Sequence of chain 1.A:
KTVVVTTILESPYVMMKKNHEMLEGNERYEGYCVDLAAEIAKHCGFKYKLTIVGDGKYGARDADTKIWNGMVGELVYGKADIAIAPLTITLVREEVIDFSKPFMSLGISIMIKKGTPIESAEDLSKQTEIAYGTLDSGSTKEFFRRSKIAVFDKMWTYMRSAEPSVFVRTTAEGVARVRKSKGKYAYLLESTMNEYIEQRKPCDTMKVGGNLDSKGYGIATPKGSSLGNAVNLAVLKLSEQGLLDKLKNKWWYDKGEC

This small molecule binds to this protein.
Small molecule (SMILES): NS(=O)(=O)c1cc2c(cc1Cl)N[C@@H](C(Cl)Cl)NS2(=O)=O

Sequence of chain 1.B:
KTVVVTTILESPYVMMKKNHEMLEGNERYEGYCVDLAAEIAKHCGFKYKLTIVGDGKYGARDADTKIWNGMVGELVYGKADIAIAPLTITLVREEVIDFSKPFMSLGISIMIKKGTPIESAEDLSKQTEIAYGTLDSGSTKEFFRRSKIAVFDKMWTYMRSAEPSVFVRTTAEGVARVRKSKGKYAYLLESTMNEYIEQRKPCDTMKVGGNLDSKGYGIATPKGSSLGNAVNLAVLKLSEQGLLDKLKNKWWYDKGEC

Binding-site contacts:
Ligand atom CL19 contacts residue SER239 of chain 1.A at 3.2 Å.
Ligand atom CL11 contacts residue ASP245 of chain 1.A at 2.8 Å.
Ligand atom O16 contacts residue SER105 of chain 1.A at 3.3 Å (h-bond).
Ligand atom O17 contacts residue SER105 of chain 1.A at 2.8 Å (h-bond).
Ligand atom C6 contacts residue PHE103 of chain 1.A at 3.9 Å (hydrophobic).
Ligand atom C7 contacts residue MET104 of chain 1.A at 3.7 Å (hydrophobic).
Ligand atom C5 contacts residue LEU244 of chain 1.A at 3.7 Å (hydrophobic).
Ligand atom O16 contacts residue PRO102 of chain 1.A at 2.9 Å.
Ligand atom C18 contacts residue PRO102 of chain 1.A at 3.7 Å (hydrophobic).
Ligand atom C7 contacts residue SER105 of chain 1.A at 3.4 Å.
Ligand atom C18 contacts residue LEU236 of chain 1.A at 3.5 Å (hydrophobic).
Ligand atom N15 contacts residue SER214 of chain 1.B at 3.3 Å (h-bond).
Ligand atom N8 contacts residue SER239 of chain 1.A at 2.8 Å (h-bond).
Ligand atom O16 contacts residue MET104 of chain 1.A at 3.7 Å.
Ligand atom C4 contacts residue SER239 of chain 1.A at 3.8 Å.
Ligand atom C6 contacts residue SER214 of chain 1.B at 3.5 Å.
Ligand atom C4 contacts residue PHE103 of chain 1.A at 3.6 Å (hydrophobic).
Ligand atom C2 contacts residue SER214 of chain 1.B at 3.7 Å.
Ligand atom O13 contacts residue LYS248 of chain 1.A at 3.1 Å.
Ligand atom C3 contacts residue PHE103 of chain 1.A at 3.8 Å (hydrophobic).
Ligand atom N8 contacts residue PRO102 of chain 1.A at 3.6 Å.
Ligand atom S1 contacts residue PRO102 of chain 1.A at 3.8 Å.
Ligand atom C3 contacts residue SER239 of chain 1.A at 3.7 Å.
Ligand atom C5 contacts residue PHE103 of chain 1.A at 3.6 Å (hydrophobic).
Ligand atom CL20 contacts residue LEU236 of chain 1.A at 3.3 Å.
Ligand atom C9 contacts residue SER239 of chain 1.A at 3.8 Å.
Ligand atom CL19 contacts residue LYS215 of chain 1.B at 3.1 Å.
Ligand atom C4 contacts residue LEU244 of chain 1.A at 3.6 Å (hydrophobic).
Ligand atom CL20 contacts residue LYS101 of chain 1.A at 3.4 Å.
Ligand atom CL11 contacts residue LEU244 of chain 1.A at 2.9 Å.
Ligand atom C18 contacts residue SER239 of chain 1.A at 3.5 Å.
Ligand atom O17 contacts residue LYS215 of chain 1.B at 3.6 Å.
Ligand atom C3 contacts residue SER214 of chain 1.B at 3.6 Å.
Ligand atom C9 contacts residue PRO102 of chain 1.A at 2.7 Å (hydrophobic).
Ligand atom N8 contacts residue SER214 of chain 1.B at 3.4 Å (h-bond).
Ligand atom O14 contacts residue SER105 of chain 1.A at 3.2 Å (h-bond).
Ligand atom C7 contacts residue SER214 of chain 1.B at 3.4 Å.
Ligand atom CL19 contacts residue SER214 of chain 1.B at 3.2 Å.
Ligand atom S1 contacts residue SER105 of chain 1.A at 3.5 Å (h-bond).
Ligand atom N10 contacts residue PRO102 of chain 1.A at 3.4 Å (h-bond).